A protein and the small-molecule ligand that binds it are described below.
Small molecule (SMILES): COc1cccc2[nH]c(C(=O)N[C@@H](CC(C)C)C(=O)N[C@H](CO)C[C@@H]3CCNC3=O)cc12

Binding-site contacts:
Ligand atom C10 contacts residue GLU166 of chain 1.A at 3.5 Å.
Ligand atom C04 contacts residue CYS145 of chain 1.A at 2.7 Å (hydrophobic).
Ligand atom C18 contacts residue HIS41 of chain 1.A at 3.4 Å.
Ligand atom O13 contacts residue GLY143 of chain 1.A at 3.2 Å (h-bond).
Ligand atom C27 contacts residue ALA191 of chain 1.A at 3.7 Å (hydrophobic).
Ligand atom O11 contacts residue GLU166 of chain 1.A at 3.5 Å.
Ligand atom C21 contacts residue GLU166 of chain 1.A at 3.6 Å.
Ligand atom N19 contacts residue GLN189 of chain 1.A at 2.9 Å (h-bond).
Ligand atom C17 contacts residue ARG188 of chain 1.A at 3.8 Å.
Ligand atom C15 contacts residue GLN189 of chain 1.A at 3.5 Å.
Ligand atom O11 contacts residue PHE140 of chain 1.A at 3.3 Å.
Ligand atom O11 contacts residue HIS172 of chain 1.A at 3.6 Å.
Ligand atom C20 contacts residue MET165 of chain 1.A at 3.6 Å (hydrophobic).
Ligand atom C22 contacts residue GLN189 of chain 1.A at 3.1 Å.
Ligand atom C05 contacts residue CYS145 of chain 1.A at 3.0 Å (hydrophobic).
Ligand atom N03 contacts residue CYS145 of chain 1.A at 2.8 Å (h-bond).
Ligand atom C30 contacts residue GLU166 of chain 1.A at 3.3 Å.
Ligand atom O32 contacts residue MET165 of chain 1.A at 3.2 Å.
Ligand atom O13 contacts residue CYS145 of chain 1.A at 2.8 Å (h-bond).
Ligand atom N03 contacts residue HIS164 of chain 1.A at 2.8 Å (h-bond).
Ligand atom C24 contacts residue THR190 of chain 1.A at 3.7 Å.
Ligand atom O32 contacts residue GLU166 of chain 1.A at 2.7 Å (salt-bridge).
Ligand atom O25 contacts residue GLN189 of chain 1.A at 3.2 Å.
Ligand atom O13 contacts residue SER144 of chain 1.A at 3.2 Å (h-bond).
Ligand atom O11 contacts residue HIS163 of chain 1.A at 2.6 Å (h-bond).
Ligand atom N09 contacts residue LEU141 of chain 1.A at 3.7 Å.
Ligand atom C08 contacts residue ASN142 of chain 1.A at 3.6 Å.
Ligand atom C08 contacts residue LEU141 of chain 1.A at 3.7 Å (hydrophobic).
Ligand atom O25 contacts residue THR190 of chain 1.A at 3.3 Å (h-bond).
Ligand atom C26 contacts residue GLN189 of chain 1.A at 3.8 Å.
Ligand atom C02 contacts residue HIS164 of chain 1.A at 3.6 Å.
Ligand atom C29 contacts residue GLU166 of chain 1.A at 3.6 Å.
Ligand atom N09 contacts residue PHE140 of chain 1.A at 3.1 Å (h-bond).
Ligand atom C14 contacts residue HIS164 of chain 1.A at 3.5 Å.
Ligand atom N09 contacts residue GLU166 of chain 1.A at 3.4 Å (salt-bridge).
Ligand atom C17 contacts residue MET49 of chain 1.A at 3.2 Å (hydrophobic).
Ligand atom C12 contacts residue CYS145 of chain 1.A at 2.1 Å (hydrophobic).
Ligand atom N31 contacts residue GLU166 of chain 1.A at 2.6 Å (salt-bridge).
Ligand atom C10 contacts residue HIS163 of chain 1.A at 3.6 Å.
Ligand atom C23 contacts residue THR190 of chain 1.A at 3.8 Å.

Sequence of chain 1.B:
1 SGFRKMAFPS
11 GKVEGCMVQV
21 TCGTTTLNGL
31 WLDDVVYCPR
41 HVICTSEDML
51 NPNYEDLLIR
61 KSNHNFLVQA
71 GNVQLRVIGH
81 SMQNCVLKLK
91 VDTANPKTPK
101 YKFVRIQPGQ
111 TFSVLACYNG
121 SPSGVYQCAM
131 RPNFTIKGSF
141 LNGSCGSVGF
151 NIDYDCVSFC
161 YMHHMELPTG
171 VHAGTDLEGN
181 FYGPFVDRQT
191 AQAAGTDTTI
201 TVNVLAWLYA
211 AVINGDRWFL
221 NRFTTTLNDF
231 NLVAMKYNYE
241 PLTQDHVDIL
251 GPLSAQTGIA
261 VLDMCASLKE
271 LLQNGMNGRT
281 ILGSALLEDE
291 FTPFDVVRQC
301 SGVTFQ

Sequence of chain 1.A:
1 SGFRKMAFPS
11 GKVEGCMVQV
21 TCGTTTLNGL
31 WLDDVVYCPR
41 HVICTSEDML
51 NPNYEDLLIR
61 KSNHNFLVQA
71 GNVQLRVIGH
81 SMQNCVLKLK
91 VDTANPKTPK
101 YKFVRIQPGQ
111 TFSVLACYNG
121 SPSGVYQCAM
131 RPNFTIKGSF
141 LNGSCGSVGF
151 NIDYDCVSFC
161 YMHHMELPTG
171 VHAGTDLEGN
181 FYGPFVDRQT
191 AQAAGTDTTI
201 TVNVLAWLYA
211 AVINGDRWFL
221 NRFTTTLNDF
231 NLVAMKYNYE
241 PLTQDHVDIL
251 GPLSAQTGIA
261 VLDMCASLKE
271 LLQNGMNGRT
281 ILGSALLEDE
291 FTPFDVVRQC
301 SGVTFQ